Sequence of chain 1.E:
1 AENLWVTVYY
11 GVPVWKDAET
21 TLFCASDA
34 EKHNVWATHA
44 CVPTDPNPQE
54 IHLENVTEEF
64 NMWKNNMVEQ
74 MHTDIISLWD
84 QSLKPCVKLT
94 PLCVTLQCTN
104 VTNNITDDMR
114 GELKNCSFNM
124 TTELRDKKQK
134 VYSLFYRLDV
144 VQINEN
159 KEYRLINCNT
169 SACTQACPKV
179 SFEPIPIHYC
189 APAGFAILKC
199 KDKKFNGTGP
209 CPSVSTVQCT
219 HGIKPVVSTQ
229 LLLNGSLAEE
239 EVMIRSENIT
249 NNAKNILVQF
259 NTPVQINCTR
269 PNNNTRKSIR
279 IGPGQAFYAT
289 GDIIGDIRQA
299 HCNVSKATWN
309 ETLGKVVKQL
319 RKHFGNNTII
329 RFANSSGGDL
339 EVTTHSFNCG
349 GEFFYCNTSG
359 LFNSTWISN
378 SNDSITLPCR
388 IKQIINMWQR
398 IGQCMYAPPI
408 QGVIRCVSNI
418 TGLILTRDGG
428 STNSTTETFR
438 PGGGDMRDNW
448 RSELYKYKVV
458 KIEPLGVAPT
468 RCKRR

The small molecule below binds the protein below.
Small molecule (SMILES): CC(=O)N[C@@H]1[C@@H](O)[C@H](O)[C@@H](CO)O[C@H]1O

Binding-site contacts:
Ligand atom C8 contacts residue ASN308 of chain 1.E at 3.7 Å.
Ligand atom N2 contacts residue ASN308 of chain 1.E at 2.9 Å (h-bond).
Ligand atom C2 contacts residue ASN308 of chain 1.E at 2.5 Å.
Ligand atom C4 contacts residue ASN308 of chain 1.E at 4.2 Å.
Ligand atom O6 contacts residue ASN308 of chain 1.E at 4.5 Å.
Ligand atom C1 contacts residue ASN308 of chain 1.E at 1.4 Å.
Ligand atom O4 contacts residue ASN367 of chain 1.E at 4.3 Å.
Ligand atom C7 contacts residue ASN308 of chain 1.E at 3.3 Å.
Ligand atom C5 contacts residue TRP364 of chain 1.E at 4.0 Å (hydrophobic).
Ligand atom O7 contacts residue ASN308 of chain 1.E at 3.4 Å (h-bond).
Ligand atom C1 contacts residue TRP364 of chain 1.E at 3.7 Å (hydrophobic).
Ligand atom O5 contacts residue ASN308 of chain 1.E at 2.4 Å (h-bond).
Ligand atom O5 contacts residue TRP364 of chain 1.E at 4.2 Å.
Ligand atom C3 contacts residue ASN308 of chain 1.E at 3.8 Å.
Ligand atom C5 contacts residue ASN308 of chain 1.E at 3.7 Å.